Sequence of chain 1.B:
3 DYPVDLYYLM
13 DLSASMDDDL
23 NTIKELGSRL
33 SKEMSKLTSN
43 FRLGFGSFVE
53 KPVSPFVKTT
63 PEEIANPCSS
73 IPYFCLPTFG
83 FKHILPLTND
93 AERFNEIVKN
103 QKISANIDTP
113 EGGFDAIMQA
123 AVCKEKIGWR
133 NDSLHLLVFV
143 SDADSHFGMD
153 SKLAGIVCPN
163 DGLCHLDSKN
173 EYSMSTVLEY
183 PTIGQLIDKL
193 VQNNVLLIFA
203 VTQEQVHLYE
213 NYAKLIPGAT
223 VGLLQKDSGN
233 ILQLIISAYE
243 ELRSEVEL

Binding-site contacts:
Ligand atom N2 contacts residue LYS126 of chain 1.B at 3.9 Å.
Ligand atom C8 contacts residue ASN133 of chain 1.B at 4.3 Å.
Ligand atom O7 contacts residue ASN133 of chain 1.B at 3.0 Å (h-bond).
Ligand atom C5 contacts residue ASN133 of chain 1.B at 3.7 Å.
Ligand atom C3 contacts residue ASN133 of chain 1.B at 3.8 Å.
Ligand atom C2 contacts residue ASN133 of chain 1.B at 2.5 Å.
Ligand atom N2 contacts residue ASN133 of chain 1.B at 2.9 Å (h-bond).
Ligand atom C1 contacts residue LYS126 of chain 1.B at 3.8 Å.
Ligand atom O5 contacts residue ASN133 of chain 1.B at 2.4 Å (h-bond).
Ligand atom C1 contacts residue ASN133 of chain 1.B at 1.4 Å.
Ligand atom C4 contacts residue ASN133 of chain 1.B at 4.3 Å.
Ligand atom C7 contacts residue ASN133 of chain 1.B at 3.1 Å.
Ligand atom C2 contacts residue LYS126 of chain 1.B at 4.3 Å.

The protein below binds the small molecule below.
Small molecule (SMILES): CC(=O)N[C@@H]1[C@@H](O)[C@H](O)[C@@H](CO)O[C@H]1O